Sequence of chain 1.C:
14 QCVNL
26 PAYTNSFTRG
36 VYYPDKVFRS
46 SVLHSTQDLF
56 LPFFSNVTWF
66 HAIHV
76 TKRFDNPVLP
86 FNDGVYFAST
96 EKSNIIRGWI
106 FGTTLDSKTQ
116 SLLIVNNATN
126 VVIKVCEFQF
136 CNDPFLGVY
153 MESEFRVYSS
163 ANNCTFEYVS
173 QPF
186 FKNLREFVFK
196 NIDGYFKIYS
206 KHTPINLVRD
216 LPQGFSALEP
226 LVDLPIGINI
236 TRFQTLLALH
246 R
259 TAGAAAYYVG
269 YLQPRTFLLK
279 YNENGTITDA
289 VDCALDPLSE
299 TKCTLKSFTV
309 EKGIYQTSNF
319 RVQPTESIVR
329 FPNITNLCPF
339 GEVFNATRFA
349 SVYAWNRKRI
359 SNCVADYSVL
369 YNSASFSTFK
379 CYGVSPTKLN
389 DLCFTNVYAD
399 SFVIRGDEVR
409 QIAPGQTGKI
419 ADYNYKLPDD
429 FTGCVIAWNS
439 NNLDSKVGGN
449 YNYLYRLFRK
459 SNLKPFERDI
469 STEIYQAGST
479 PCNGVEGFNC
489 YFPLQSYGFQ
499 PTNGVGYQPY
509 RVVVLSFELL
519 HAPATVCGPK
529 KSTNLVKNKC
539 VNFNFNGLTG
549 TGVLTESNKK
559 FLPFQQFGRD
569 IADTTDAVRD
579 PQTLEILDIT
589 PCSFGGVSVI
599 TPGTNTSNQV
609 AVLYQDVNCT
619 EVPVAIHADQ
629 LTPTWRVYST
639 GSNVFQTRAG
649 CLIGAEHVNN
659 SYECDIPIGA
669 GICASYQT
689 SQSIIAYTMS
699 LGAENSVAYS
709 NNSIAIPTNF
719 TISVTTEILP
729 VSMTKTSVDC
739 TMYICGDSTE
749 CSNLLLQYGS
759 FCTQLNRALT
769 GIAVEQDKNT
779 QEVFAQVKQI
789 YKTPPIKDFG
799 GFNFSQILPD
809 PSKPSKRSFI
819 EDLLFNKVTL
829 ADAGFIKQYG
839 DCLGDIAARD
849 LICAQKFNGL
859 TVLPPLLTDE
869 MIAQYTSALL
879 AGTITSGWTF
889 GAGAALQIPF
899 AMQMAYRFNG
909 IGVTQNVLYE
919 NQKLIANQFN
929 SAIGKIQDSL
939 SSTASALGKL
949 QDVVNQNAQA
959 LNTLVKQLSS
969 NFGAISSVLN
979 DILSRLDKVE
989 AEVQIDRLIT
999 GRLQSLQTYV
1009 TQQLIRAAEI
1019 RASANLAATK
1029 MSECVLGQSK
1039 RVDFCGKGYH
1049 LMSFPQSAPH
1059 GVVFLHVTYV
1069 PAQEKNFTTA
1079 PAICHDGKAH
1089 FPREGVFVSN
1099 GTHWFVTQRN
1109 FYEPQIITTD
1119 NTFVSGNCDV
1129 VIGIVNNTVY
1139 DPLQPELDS

The small molecule below binds the protein below.
Small molecule (SMILES): CC(=O)N[C@H]1[C@H](O[C@H]2[C@H](O)[C@@H](NC(C)=O)CO[C@@H]2CO)O[C@H](CO)[C@@H](O)[C@@H]1O

Binding-site contacts:
Ligand atom O7 contacts residue ASN1134 of chain 1.C at 3.1 Å (h-bond).
Ligand atom C2 contacts residue ASN1134 of chain 1.C at 2.4 Å.
Ligand atom C5 contacts residue ASN1134 of chain 1.C at 3.6 Å.
Ligand atom O5 contacts residue ASN1134 of chain 1.C at 2.4 Å (h-bond).
Ligand atom C1 contacts residue ASN1134 of chain 1.C at 1.4 Å.
Ligand atom N2 contacts residue ASN1134 of chain 1.C at 2.9 Å (h-bond).
Ligand atom C7 contacts residue ASN1134 of chain 1.C at 3.2 Å.
Ligand atom C8 contacts residue ASN1134 of chain 1.C at 4.3 Å.
Ligand atom C3 contacts residue ASN1134 of chain 1.C at 3.8 Å.
Ligand atom C8 contacts residue ILE1132 of chain 1.C at 4.2 Å (hydrophobic).
Ligand atom C4 contacts residue ASN1134 of chain 1.C at 4.2 Å.